Sequence of chain 1.A:
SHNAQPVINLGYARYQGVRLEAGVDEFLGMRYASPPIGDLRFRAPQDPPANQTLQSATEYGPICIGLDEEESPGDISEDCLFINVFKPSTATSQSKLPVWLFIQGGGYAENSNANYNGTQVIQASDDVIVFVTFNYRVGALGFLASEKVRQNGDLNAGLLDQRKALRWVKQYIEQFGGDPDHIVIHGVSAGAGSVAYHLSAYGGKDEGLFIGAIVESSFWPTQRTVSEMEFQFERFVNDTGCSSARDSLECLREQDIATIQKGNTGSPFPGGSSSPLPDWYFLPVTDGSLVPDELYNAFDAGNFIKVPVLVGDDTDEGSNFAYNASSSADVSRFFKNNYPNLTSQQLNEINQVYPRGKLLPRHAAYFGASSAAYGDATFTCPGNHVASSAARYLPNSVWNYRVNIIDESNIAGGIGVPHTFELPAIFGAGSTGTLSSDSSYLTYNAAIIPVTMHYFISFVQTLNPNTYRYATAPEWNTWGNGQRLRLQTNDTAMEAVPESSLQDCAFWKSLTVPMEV

The protein below binds the small molecule below.
Small molecule (SMILES): CC(=O)N[C@H]1[C@H](O[C@H]2[C@H](O)[C@@H](NC(C)=O)CO[C@@H]2CO)O[C@H](CO)[C@@H](O[C@@H]2O[C@H](CO)[C@@H](O)[C@H](O)[C@@H]2O)[C@@H]1O

Binding-site contacts:
Ligand atom O3 contacts residue MAN1 of chain 1.G at 3.2 Å.
Ligand atom C3 contacts residue GLU31 of chain 1.A at 3.8 Å.
Ligand atom O5 contacts residue EDO1 of chain 1.O at 3.4 Å (h-bond).
Ligand atom C1 contacts residue THR124 of chain 1.A at 3.6 Å.
Ligand atom O3 contacts residue LEU25 of chain 1.A at 4.2 Å.
Ligand atom O5 contacts residue THR124 of chain 1.A at 3.9 Å.
Ligand atom O5 contacts residue LEU25 of chain 1.A at 4.1 Å.
Ligand atom O4 contacts residue LEU25 of chain 1.A at 3.8 Å.
Ligand atom C7 contacts residue ALA27 of chain 1.A at 3.7 Å (hydrophobic).
Ligand atom C2 contacts residue ASN122 of chain 1.A at 2.5 Å.
Ligand atom O7 contacts residue LEU25 of chain 1.A at 3.5 Å.
Ligand atom O6 contacts residue MAN1 of chain 1.H at 2.9 Å.
Ligand atom C8 contacts residue ALA27 of chain 1.A at 3.8 Å (hydrophobic).
Ligand atom C8 contacts residue LEU33 of chain 1.A at 3.7 Å (hydrophobic).
Ligand atom C7 contacts residue GLU31 of chain 1.A at 3.4 Å.
Ligand atom O7 contacts residue GLU26 of chain 1.A at 3.3 Å (salt-bridge).
Ligand atom C3 contacts residue ASN122 of chain 1.A at 3.8 Å.
Ligand atom O6 contacts residue EDO1 of chain 1.O at 2.8 Å (h-bond).
Ligand atom C2 contacts residue MAN1 of chain 1.G at 3.7 Å.
Ligand atom O5 contacts residue ASN122 of chain 1.A at 2.4 Å (h-bond).
Ligand atom N2 contacts residue ASN122 of chain 1.A at 2.9 Å (h-bond).
Ligand atom C1 contacts residue ASN122 of chain 1.A at 1.5 Å.
Ligand atom C5 contacts residue THR124 of chain 1.A at 4.0 Å.
Ligand atom C8 contacts residue TYR65 of chain 1.A at 3.6 Å (hydrophobic).
Ligand atom C8 contacts residue GLU31 of chain 1.A at 3.4 Å.
Ligand atom C3 contacts residue LEU25 of chain 1.A at 4.0 Å (hydrophobic).
Ligand atom O4 contacts residue MAN1 of chain 1.H at 4.0 Å.
Ligand atom O7 contacts residue ASN122 of chain 1.A at 3.5 Å (h-bond).
Ligand atom C7 contacts residue ASN122 of chain 1.A at 3.4 Å.
Ligand atom C5 contacts residue EDO1 of chain 1.O at 4.1 Å.
Ligand atom C3 contacts residue MAN1 of chain 1.G at 3.3 Å.
Ligand atom C6 contacts residue MAN1 of chain 1.H at 4.1 Å.
Ligand atom N2 contacts residue GLU31 of chain 1.A at 2.6 Å (salt-bridge).
Ligand atom C1 contacts residue GLU31 of chain 1.A at 4.0 Å.
Ligand atom C7 contacts residue GLU26 of chain 1.A at 4.1 Å.
Ligand atom O7 contacts residue ALA27 of chain 1.A at 2.8 Å (h-bond).
Ligand atom O6 contacts residue THR124 of chain 1.A at 3.7 Å.
Ligand atom C6 contacts residue EDO1 of chain 1.O at 3.7 Å.
Ligand atom C5 contacts residue ASN122 of chain 1.A at 3.6 Å.
Ligand atom C2 contacts residue GLU31 of chain 1.A at 3.6 Å.